Sequence of chain 1.D:
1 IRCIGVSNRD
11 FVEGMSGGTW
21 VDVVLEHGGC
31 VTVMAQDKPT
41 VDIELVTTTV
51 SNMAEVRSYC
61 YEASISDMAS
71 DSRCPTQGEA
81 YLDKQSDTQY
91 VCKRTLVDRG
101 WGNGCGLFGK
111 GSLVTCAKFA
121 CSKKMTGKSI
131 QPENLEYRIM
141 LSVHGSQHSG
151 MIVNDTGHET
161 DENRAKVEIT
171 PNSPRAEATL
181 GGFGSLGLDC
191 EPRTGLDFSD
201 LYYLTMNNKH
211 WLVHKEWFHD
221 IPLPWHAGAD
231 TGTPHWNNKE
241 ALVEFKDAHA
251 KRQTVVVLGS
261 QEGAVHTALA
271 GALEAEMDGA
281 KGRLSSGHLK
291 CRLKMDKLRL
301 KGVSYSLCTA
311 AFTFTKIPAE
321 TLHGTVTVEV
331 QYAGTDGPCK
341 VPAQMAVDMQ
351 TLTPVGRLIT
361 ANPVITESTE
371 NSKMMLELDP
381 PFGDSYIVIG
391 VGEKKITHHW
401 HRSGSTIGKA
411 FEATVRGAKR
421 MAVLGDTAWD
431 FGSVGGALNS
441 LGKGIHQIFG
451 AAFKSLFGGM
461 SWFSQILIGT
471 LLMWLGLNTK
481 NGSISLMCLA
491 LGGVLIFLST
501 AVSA

A protein and the small-molecule ligand that binds it are described below.
Small molecule (SMILES): CC(=O)N[C@@H]1[C@@H](O)[C@H](O)[C@@H](CO)O[C@H]1O

Binding-site contacts:
Ligand atom O5 contacts residue HIS158 of chain 1.D at 3.5 Å.
Ligand atom C1 contacts residue HIS158 of chain 1.D at 3.9 Å.
Ligand atom C8 contacts residue VAL153 of chain 1.D at 3.2 Å (hydrophobic).
Ligand atom C7 contacts residue VAL153 of chain 1.D at 3.6 Å (hydrophobic).
Ligand atom C4 contacts residue ASN154 of chain 1.D at 4.3 Å.
Ligand atom C7 contacts residue ASN154 of chain 1.D at 3.2 Å.
Ligand atom O5 contacts residue ASN154 of chain 1.D at 2.4 Å (h-bond).
Ligand atom C3 contacts residue ASN154 of chain 1.D at 3.8 Å.
Ligand atom C2 contacts residue ASN154 of chain 1.D at 2.5 Å.
Ligand atom O7 contacts residue SER149 of chain 1.D at 3.4 Å (h-bond).
Ligand atom C7 contacts residue SER149 of chain 1.D at 4.4 Å.
Ligand atom N2 contacts residue ASN154 of chain 1.D at 2.8 Å (h-bond).
Ligand atom C5 contacts residue ASN154 of chain 1.D at 3.7 Å.
Ligand atom O7 contacts residue GLY150 of chain 1.D at 3.4 Å.
Ligand atom C6 contacts residue HIS158 of chain 1.D at 4.3 Å.
Ligand atom C3 contacts residue HIS158 of chain 1.D at 4.4 Å.
Ligand atom O7 contacts residue VAL153 of chain 1.D at 3.3 Å.
Ligand atom O6 contacts residue GLY157 of chain 1.D at 3.1 Å.
Ligand atom O7 contacts residue ASN154 of chain 1.D at 4.2 Å.
Ligand atom O6 contacts residue HIS158 of chain 1.D at 4.2 Å.
Ligand atom C2 contacts residue HIS158 of chain 1.D at 3.7 Å.
Ligand atom C1 contacts residue ASN154 of chain 1.D at 1.4 Å.
Ligand atom C6 contacts residue GLY157 of chain 1.D at 3.9 Å.
Ligand atom O3 contacts residue HIS148 of chain 1.D at 3.7 Å.
Ligand atom C4 contacts residue HIS158 of chain 1.D at 4.1 Å.
Ligand atom C8 contacts residue ASN154 of chain 1.D at 3.1 Å.
Ligand atom O6 contacts residue ASN154 of chain 1.D at 4.2 Å.
Ligand atom C5 contacts residue HIS158 of chain 1.D at 4.2 Å.